A protein and the small-molecule ligand that binds it are described below.
Small molecule (SMILES): Nc1ncnc2c1ncn2[C@H]1C[C@H](O)[C@@H](CO[P](=O)(O)O[P](=O)(O)OP(=O)(O)O)O1

Binding-site contacts:
Ligand atom O5' contacts residue HIS103 of chain 1.B at 2.7 Å (h-bond).
Ligand atom PG contacts residue ARG254 of chain 1.B at 3.7 Å.
Ligand atom O1G contacts residue LYS200 of chain 1.B at 3.6 Å.
Ligand atom O2G contacts residue ARG254 of chain 1.B at 2.7 Å (salt-bridge).
Ligand atom O1A contacts residue ARG52 of chain 1.B at 3.0 Å (salt-bridge).
Ligand atom PA contacts residue ASP199 of chain 1.B at 3.6 Å.
Ligand atom N6 contacts residue GLN263 of chain 1.B at 3.1 Å (h-bond).
Ligand atom O1A contacts residue ASN95 of chain 1.B at 3.6 Å.
Ligand atom C5' contacts residue TYR203 of chain 1.B at 3.7 Å (hydrophobic).
Ligand atom O3' contacts residue TYR203 of chain 1.B at 3.1 Å.
Ligand atom O4' contacts residue HIS103 of chain 1.B at 3.0 Å (h-bond).
Ligand atom C4' contacts residue ARG52 of chain 1.B at 3.5 Å.
Ligand atom O3' contacts residue GLN37 of chain 1.B at 3.1 Å (h-bond).
Ligand atom O3G contacts residue ARG254 of chain 1.B at 3.6 Å (salt-bridge).
Ligand atom C8 contacts residue HIS103 of chain 1.B at 2.7 Å.
Ligand atom C3' contacts residue ASP207 of chain 1.B at 3.7 Å.
Ligand atom N7 contacts residue HIS103 of chain 1.B at 3.2 Å.
Ligand atom O1B contacts residue ARG94 of chain 1.B at 3.6 Å (salt-bridge).
Ligand atom N9 contacts residue HIS103 of chain 1.B at 3.1 Å.
Ligand atom O3' contacts residue ASP207 of chain 1.B at 2.8 Å (salt-bridge).
Ligand atom O2A contacts residue HIS103 of chain 1.B at 3.5 Å (h-bond).
Ligand atom O2A contacts residue HIS121 of chain 1.B at 3.1 Å (h-bond).
Ligand atom C2 contacts residue LEU38 of chain 1.B at 3.6 Å (hydrophobic).
Ligand atom O3G contacts residue LYS200 of chain 1.B at 3.5 Å (salt-bridge).
Ligand atom C1' contacts residue ARG52 of chain 1.B at 3.4 Å.
Ligand atom O3A contacts residue ARG94 of chain 1.B at 3.4 Å (salt-bridge).
Ligand atom PA contacts residue HIS103 of chain 1.B at 3.7 Å.
Ligand atom C6 contacts residue TYR262 of chain 1.B at 3.4 Å (hydrophobic).
Ligand atom C2 contacts residue TYR262 of chain 1.B at 3.5 Å (hydrophobic).
Ligand atom C5' contacts residue HIS103 of chain 1.B at 3.6 Å.
Ligand atom C2' contacts residue LEU38 of chain 1.B at 3.4 Å (hydrophobic).
Ligand atom O1A contacts residue ASP199 of chain 1.B at 3.1 Å (salt-bridge).
Ligand atom O3G contacts residue TYR203 of chain 1.B at 2.5 Å (h-bond).
Ligand atom O2A contacts residue HIS98 of chain 1.B at 3.3 Å (h-bond).
Ligand atom O4' contacts residue ARG52 of chain 1.B at 2.7 Å (salt-bridge).
Ligand atom N1 contacts residue TYR262 of chain 1.B at 2.8 Å (h-bond).
Ligand atom O3A contacts residue ASP199 of chain 1.B at 2.8 Å (salt-bridge).
Ligand atom C1' contacts residue HIS103 of chain 1.B at 3.6 Å.
Ligand atom PG contacts residue TYR203 of chain 1.B at 3.7 Å.
Ligand atom N6 contacts residue TYR262 of chain 1.B at 3.5 Å (h-bond).

Sequence of chain 1.B:
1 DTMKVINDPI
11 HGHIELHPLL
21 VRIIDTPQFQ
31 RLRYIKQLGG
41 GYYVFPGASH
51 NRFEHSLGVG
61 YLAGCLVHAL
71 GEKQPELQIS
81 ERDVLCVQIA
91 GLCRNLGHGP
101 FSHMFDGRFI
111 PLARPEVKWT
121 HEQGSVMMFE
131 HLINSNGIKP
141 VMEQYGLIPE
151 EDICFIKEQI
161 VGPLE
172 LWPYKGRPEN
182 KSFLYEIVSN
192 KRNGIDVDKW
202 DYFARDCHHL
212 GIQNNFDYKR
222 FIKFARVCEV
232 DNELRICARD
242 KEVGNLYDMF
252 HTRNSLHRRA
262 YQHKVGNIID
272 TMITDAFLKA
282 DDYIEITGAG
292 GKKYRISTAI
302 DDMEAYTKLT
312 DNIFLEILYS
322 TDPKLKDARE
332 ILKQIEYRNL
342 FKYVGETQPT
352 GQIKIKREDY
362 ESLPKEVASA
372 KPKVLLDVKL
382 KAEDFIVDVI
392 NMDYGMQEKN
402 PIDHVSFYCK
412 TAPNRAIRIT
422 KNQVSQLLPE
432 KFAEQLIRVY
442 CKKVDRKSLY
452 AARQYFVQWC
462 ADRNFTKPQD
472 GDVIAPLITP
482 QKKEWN